The protein below binds the small molecule below.
Small molecule (SMILES): CC(=O)N[C@@H]1[C@@H](O)[C@H](O)[C@@H](CO)O[C@H]1O

Binding-site contacts:
Ligand atom C5 contacts residue ASN616 of chain 1.B at 3.7 Å.
Ligand atom O7 contacts residue ASN616 of chain 1.B at 3.2 Å (h-bond).
Ligand atom C2 contacts residue ASN616 of chain 1.B at 2.5 Å.
Ligand atom C8 contacts residue ASN616 of chain 1.B at 4.4 Å.
Ligand atom N2 contacts residue ASN616 of chain 1.B at 2.9 Å (h-bond).
Ligand atom C4 contacts residue ASN616 of chain 1.B at 4.3 Å.
Ligand atom O5 contacts residue THR618 of chain 1.B at 4.3 Å.
Ligand atom C1 contacts residue ASN616 of chain 1.B at 1.4 Å.
Ligand atom O5 contacts residue ASN616 of chain 1.B at 2.4 Å (h-bond).
Ligand atom C3 contacts residue ASN616 of chain 1.B at 3.8 Å.
Ligand atom C7 contacts residue ASN616 of chain 1.B at 3.3 Å.

Sequence of chain 1.B:
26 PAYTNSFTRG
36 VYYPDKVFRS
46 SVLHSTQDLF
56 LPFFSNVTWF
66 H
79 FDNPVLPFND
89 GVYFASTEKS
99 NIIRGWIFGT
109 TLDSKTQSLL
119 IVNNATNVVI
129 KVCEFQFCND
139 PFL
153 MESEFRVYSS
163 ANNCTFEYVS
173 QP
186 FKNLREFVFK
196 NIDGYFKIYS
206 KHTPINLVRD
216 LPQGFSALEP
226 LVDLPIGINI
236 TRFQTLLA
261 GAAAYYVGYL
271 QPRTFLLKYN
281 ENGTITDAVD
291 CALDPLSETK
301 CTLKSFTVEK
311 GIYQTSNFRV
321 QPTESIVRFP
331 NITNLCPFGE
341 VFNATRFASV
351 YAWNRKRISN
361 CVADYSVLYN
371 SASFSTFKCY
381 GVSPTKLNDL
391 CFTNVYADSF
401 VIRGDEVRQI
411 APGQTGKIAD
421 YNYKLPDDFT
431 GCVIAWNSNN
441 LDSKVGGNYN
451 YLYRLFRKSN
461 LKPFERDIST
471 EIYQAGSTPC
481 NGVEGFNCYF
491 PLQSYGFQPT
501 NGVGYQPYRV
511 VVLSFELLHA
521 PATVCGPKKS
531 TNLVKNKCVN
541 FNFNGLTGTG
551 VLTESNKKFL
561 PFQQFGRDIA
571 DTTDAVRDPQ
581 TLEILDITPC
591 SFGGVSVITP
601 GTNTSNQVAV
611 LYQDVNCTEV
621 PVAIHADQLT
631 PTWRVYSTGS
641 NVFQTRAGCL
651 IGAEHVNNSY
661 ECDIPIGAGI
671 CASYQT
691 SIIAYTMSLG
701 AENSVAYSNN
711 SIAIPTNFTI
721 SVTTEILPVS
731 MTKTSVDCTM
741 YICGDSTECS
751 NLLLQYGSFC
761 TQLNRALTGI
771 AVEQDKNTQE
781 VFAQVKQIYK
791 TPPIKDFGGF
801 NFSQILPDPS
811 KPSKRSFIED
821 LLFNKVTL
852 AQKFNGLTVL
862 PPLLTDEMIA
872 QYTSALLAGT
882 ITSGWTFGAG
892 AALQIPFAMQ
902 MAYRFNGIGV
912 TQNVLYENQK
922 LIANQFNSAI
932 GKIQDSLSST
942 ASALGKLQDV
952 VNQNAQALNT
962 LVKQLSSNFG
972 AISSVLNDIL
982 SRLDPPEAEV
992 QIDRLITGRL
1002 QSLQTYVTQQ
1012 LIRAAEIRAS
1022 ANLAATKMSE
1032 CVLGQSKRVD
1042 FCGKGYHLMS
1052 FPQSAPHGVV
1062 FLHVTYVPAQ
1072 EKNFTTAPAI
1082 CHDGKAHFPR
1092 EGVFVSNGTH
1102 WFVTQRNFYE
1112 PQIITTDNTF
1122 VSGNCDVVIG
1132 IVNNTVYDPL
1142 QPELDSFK